Binding-site contacts:
Ligand atom C8 contacts residue ILE386 of chain 1.B at 4.3 Å (hydrophobic).
Ligand atom C1 contacts residue ASN65 of chain 1.B at 1.4 Å.
Ligand atom O7 contacts residue ASN65 of chain 1.B at 3.7 Å.
Ligand atom N2 contacts residue ASN65 of chain 1.B at 3.1 Å (h-bond).
Ligand atom O7 contacts residue ILE355 of chain 1.B at 4.5 Å.
Ligand atom C3 contacts residue ASN65 of chain 1.B at 3.7 Å.
Ligand atom C5 contacts residue ASN65 of chain 1.B at 3.4 Å.
Ligand atom C8 contacts residue ILE355 of chain 1.B at 3.7 Å (hydrophobic).
Ligand atom O7 contacts residue LYS62 of chain 1.B at 4.4 Å.
Ligand atom C7 contacts residue ILE355 of chain 1.B at 4.2 Å (hydrophobic).
Ligand atom C4 contacts residue ASN65 of chain 1.B at 4.0 Å.
Ligand atom C7 contacts residue ASN65 of chain 1.B at 3.7 Å.
Ligand atom O5 contacts residue ASN65 of chain 1.B at 2.1 Å (h-bond).
Ligand atom C2 contacts residue ASN65 of chain 1.B at 2.4 Å.
Ligand atom C6 contacts residue ASN65 of chain 1.B at 4.4 Å.

A protein and the small-molecule ligand that binds it are described below.
Small molecule (SMILES): CC(=O)N[C@@H]1[C@@H](O)[C@H](O)[C@@H](CO)O[C@H]1O

Sequence of chain 1.B:
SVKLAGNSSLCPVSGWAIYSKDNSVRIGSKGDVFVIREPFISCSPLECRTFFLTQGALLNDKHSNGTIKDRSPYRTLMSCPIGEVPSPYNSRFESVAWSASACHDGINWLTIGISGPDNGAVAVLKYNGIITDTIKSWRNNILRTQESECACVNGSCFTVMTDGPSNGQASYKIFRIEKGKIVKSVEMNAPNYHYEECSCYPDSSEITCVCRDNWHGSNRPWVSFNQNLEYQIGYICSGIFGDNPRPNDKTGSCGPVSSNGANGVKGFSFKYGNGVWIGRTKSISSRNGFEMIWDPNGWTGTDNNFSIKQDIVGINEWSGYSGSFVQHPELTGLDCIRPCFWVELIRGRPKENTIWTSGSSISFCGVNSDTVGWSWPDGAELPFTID